The small molecule below binds the protein below.
Small molecule (SMILES): COCCN/C=C1/C(=O)N(C)c2ccc(C(F)(F)F)cc2N(c2ccccc2)C1=O

Binding-site contacts:
Ligand atom C20 contacts residue LEU138 of chain 2.A at 3.4 Å (hydrophobic).
Ligand atom N13 contacts residue VAL27 of chain 2.A at 3.7 Å.
Ligand atom F27 contacts residue PHE40 of chain 2.A at 3.2 Å.
Ligand atom C15 contacts residue GLU28 of chain 2.A at 3.7 Å.
Ligand atom O16 contacts residue GLY61 of chain 2.A at 3.8 Å.
Ligand atom O29 contacts residue ALA31 of chain 2.A at 3.2 Å.
Ligand atom C23 contacts residue PHE32 of chain 2.A at 3.4 Å (hydrophobic).
Ligand atom C14 contacts residue HIS62 of chain 2.A at 3.8 Å.
Ligand atom C19 contacts residue ILE141 of chain 2.A at 3.7 Å (hydrophobic).
Ligand atom C24 contacts residue ALA65 of chain 2.A at 3.6 Å (hydrophobic).
Ligand atom C8 contacts residue VAL27 of chain 2.A at 3.7 Å (hydrophobic).
Ligand atom F28 contacts residue TRP23 of chain 2.A at 2.8 Å.
Ligand atom C21 contacts residue VAL142 of chain 2.A at 3.2 Å (hydrophobic).
Ligand atom F26 contacts residue TRP23 of chain 2.A at 3.6 Å.
Ligand atom C20 contacts residue VAL142 of chain 2.A at 3.5 Å (hydrophobic).
Ligand atom C24 contacts residue MET66 of chain 2.A at 3.7 Å (hydrophobic).
Ligand atom O30 contacts residue HIS62 of chain 2.A at 2.9 Å (h-bond).
Ligand atom C12 contacts residue HIS62 of chain 2.A at 3.8 Å.
Ligand atom C17 contacts residue GLU28 of chain 2.A at 3.6 Å.
Ligand atom O30 contacts residue ALA65 of chain 2.A at 3.2 Å.
Ligand atom C21 contacts residue SER33 of chain 2.A at 3.4 Å.
Ligand atom C22 contacts residue VAL36 of chain 2.A at 3.6 Å (hydrophobic).
Ligand atom F26 contacts residue VAL36 of chain 2.A at 3.7 Å.
Ligand atom C8 contacts residue PHE32 of chain 2.A at 3.6 Å (hydrophobic).
Ligand atom C22 contacts residue SER33 of chain 2.A at 3.1 Å.
Ligand atom O29 contacts residue PHE32 of chain 2.A at 2.8 Å (h-bond).
Ligand atom F27 contacts residue LEU138 of chain 2.A at 3.8 Å.
Ligand atom C10 contacts residue GLY61 of chain 2.A at 3.8 Å.
Ligand atom F26 contacts residue LEU138 of chain 2.A at 3.7 Å.
Ligand atom F28 contacts residue VAL59 of chain 2.A at 3.5 Å.
Ligand atom C17 contacts residue VAL59 of chain 2.A at 3.2 Å (hydrophobic).
Ligand atom C9 contacts residue PHE32 of chain 2.A at 3.7 Å (hydrophobic).
Ligand atom C22 contacts residue PHE32 of chain 2.A at 3.7 Å (hydrophobic).
Ligand atom O30 contacts residue GLY61 of chain 2.A at 3.5 Å.
Ligand atom C24 contacts residue ILE141 of chain 2.A at 3.6 Å (hydrophobic).
Ligand atom N11 contacts residue GLY60 of chain 2.A at 3.8 Å.
Ligand atom C5 contacts residue GLY60 of chain 2.A at 3.6 Å.
Ligand atom O30 contacts residue PHE32 of chain 2.A at 3.8 Å.
Ligand atom F27 contacts residue LEU56 of chain 2.A at 3.6 Å.
Ligand atom N13 contacts residue ALA31 of chain 2.A at 3.7 Å.

Sequence of chain 2.A:
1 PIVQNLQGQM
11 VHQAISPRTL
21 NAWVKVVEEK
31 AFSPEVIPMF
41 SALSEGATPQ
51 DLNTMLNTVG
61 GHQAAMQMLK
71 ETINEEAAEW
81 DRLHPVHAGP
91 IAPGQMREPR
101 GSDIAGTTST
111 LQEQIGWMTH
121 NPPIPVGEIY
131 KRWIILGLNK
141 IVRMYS